A protein and the small-molecule ligand that binds it are described below.
Small molecule (SMILES): CC(=O)Nc1nc(-c2ccc(F)c(C)n2)c(-c2ccc3nccnc3c2)[nH]1

Sequence of chain 1.E:
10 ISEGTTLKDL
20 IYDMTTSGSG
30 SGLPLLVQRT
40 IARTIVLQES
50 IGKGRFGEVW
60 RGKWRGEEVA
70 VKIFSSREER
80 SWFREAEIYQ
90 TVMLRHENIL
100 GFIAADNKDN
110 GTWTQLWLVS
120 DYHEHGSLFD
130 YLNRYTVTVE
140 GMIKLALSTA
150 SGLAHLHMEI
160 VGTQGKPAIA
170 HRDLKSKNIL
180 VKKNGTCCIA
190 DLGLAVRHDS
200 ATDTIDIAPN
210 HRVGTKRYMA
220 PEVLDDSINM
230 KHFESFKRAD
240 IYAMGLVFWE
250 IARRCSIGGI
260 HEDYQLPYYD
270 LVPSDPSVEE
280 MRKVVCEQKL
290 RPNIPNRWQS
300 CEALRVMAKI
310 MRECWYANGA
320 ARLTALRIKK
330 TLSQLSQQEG

Binding-site contacts:
Ligand atom C17 contacts residue SER119 of chain 1.E at 3.7 Å.
Ligand atom C27 contacts residue ASP190 of chain 1.E at 3.6 Å.
Ligand atom F24 contacts residue VAL118 of chain 1.E at 3.0 Å.
Ligand atom C18 contacts residue ALA69 of chain 1.E at 3.6 Å (hydrophobic).
Ligand atom N6 contacts residue ILE50 of chain 1.E at 3.4 Å.
Ligand atom C7 contacts residue LEU179 of chain 1.E at 3.6 Å (hydrophobic).
Ligand atom C14 contacts residue ASP190 of chain 1.E at 3.8 Å.
Ligand atom N21 contacts residue LYS71 of chain 1.E at 3.6 Å.
Ligand atom C19 contacts residue SER119 of chain 1.E at 3.4 Å.
Ligand atom N3 contacts residue TYR121 of chain 1.E at 3.6 Å.
Ligand atom N21 contacts residue GLU84 of chain 1.E at 3.6 Å (salt-bridge).
Ligand atom C23 contacts residue GLU84 of chain 1.E at 3.4 Å.
Ligand atom C8 contacts residue LEU179 of chain 1.E at 3.5 Å (hydrophobic).
Ligand atom N3 contacts residue HIS122 of chain 1.E at 3.3 Å (h-bond).
Ligand atom N22 contacts residue ASP190 of chain 1.E at 3.0 Å (salt-bridge).
Ligand atom C1 contacts residue ILE50 of chain 1.E at 3.3 Å (hydrophobic).
Ligand atom C23 contacts residue LEU117 of chain 1.E at 3.6 Å (hydrophobic).
Ligand atom N22 contacts residue LYS71 of chain 1.E at 3.6 Å.
Ligand atom C27 contacts residue ASN177 of chain 1.E at 3.4 Å.
Ligand atom C18 contacts residue LYS71 of chain 1.E at 3.6 Å.
Ligand atom C16 contacts residue LYS71 of chain 1.E at 3.8 Å.
Ligand atom N21 contacts residue LEU99 of chain 1.E at 3.5 Å.
Ligand atom C10 contacts residue VAL58 of chain 1.E at 3.8 Å (hydrophobic).
Ligand atom F24 contacts residue SER119 of chain 1.E at 3.1 Å.
Ligand atom C2 contacts residue TYR121 of chain 1.E at 3.4 Å (hydrophobic).
Ligand atom C2 contacts residue ILE50 of chain 1.E at 3.8 Å (hydrophobic).
Ligand atom C5 contacts residue LEU179 of chain 1.E at 3.8 Å (hydrophobic).
Ligand atom C4 contacts residue LEU179 of chain 1.E at 3.7 Å (hydrophobic).
Ligand atom C17 contacts residue LYS71 of chain 1.E at 3.8 Å.
Ligand atom F24 contacts residue LEU117 of chain 1.E at 3.0 Å.
Ligand atom C23 contacts residue TYR88 of chain 1.E at 3.5 Å (hydrophobic).
Ligand atom C19 contacts residue LEU117 of chain 1.E at 3.9 Å (hydrophobic).
Ligand atom C14 contacts residue LYS71 of chain 1.E at 3.6 Å.
Ligand atom C2 contacts residue HIS122 of chain 1.E at 3.0 Å.
Ligand atom O26 contacts residue LYS176 of chain 1.E at 3.8 Å.
Ligand atom C7 contacts residue ALA69 of chain 1.E at 3.8 Å (hydrophobic).
Ligand atom C20 contacts residue LEU99 of chain 1.E at 3.6 Å (hydrophobic).
Ligand atom C27 contacts residue LYS176 of chain 1.E at 3.9 Å.
Ligand atom N13 contacts residue LYS71 of chain 1.E at 2.9 Å (salt-bridge).
Ligand atom C18 contacts residue SER119 of chain 1.E at 3.2 Å.